Sequence of chain 1.A:
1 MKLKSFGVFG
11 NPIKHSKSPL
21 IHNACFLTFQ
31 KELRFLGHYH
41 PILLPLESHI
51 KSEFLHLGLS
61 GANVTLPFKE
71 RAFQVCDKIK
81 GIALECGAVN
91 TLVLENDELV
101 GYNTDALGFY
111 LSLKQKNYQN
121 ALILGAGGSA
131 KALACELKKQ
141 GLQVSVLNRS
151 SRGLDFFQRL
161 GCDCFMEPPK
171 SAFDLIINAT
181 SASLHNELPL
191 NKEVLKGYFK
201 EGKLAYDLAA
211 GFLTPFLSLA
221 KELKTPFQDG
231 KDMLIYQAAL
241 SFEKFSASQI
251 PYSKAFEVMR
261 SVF

Binding-site contacts:
Ligand atom O12 contacts residue LYS69 of chain 1.A at 3.0 Å (salt-bridge).
Ligand atom C10 contacts residue LEU234 of chain 1.A at 3.8 Å (hydrophobic).
Ligand atom O12 contacts residue ASP105 of chain 1.A at 2.8 Å (salt-bridge).
Ligand atom O3 contacts residue SER16 of chain 1.A at 3.6 Å.
Ligand atom C5 contacts residue GLN237 of chain 1.A at 3.7 Å.
Ligand atom O11 contacts residue LYS69 of chain 1.A at 2.4 Å (salt-bridge).
Ligand atom O3 contacts residue LEU234 of chain 1.A at 3.9 Å.
Ligand atom C6 contacts residue GLN237 of chain 1.A at 3.9 Å.
Ligand atom O2 contacts residue SER16 of chain 1.A at 2.5 Å (h-bond).
Ligand atom O12 contacts residue VAL64 of chain 1.A at 3.8 Å.
Ligand atom O2 contacts residue SER18 of chain 1.A at 2.6 Å (h-bond).
Ligand atom O7 contacts residue VAL64 of chain 1.A at 3.8 Å.
Ligand atom C9 contacts residue LYS69 of chain 1.A at 3.5 Å.
Ligand atom C8 contacts residue ASN90 of chain 1.A at 3.8 Å.
Ligand atom O3 contacts residue THR65 of chain 1.A at 4.3 Å.
Ligand atom C5 contacts residue SER18 of chain 1.A at 3.6 Å.
Ligand atom O12 contacts residue ASN90 of chain 1.A at 2.9 Å (h-bond).
Ligand atom C8 contacts residue ASP105 of chain 1.A at 3.6 Å.
Ligand atom O7 contacts residue ASN63 of chain 1.A at 3.2 Å (h-bond).
Ligand atom O12 contacts residue GLN237 of chain 1.A at 3.9 Å.
Ligand atom C10 contacts residue THR65 of chain 1.A at 3.5 Å.
Ligand atom C4 contacts residue THR65 of chain 1.A at 4.0 Å.
Ligand atom O7 contacts residue GLN237 of chain 1.A at 3.2 Å (h-bond).
Ligand atom C1 contacts residue LEU234 of chain 1.A at 4.0 Å (hydrophobic).
Ligand atom C8 contacts residue GLN237 of chain 1.A at 3.6 Å.
Ligand atom O7 contacts residue ASN90 of chain 1.A at 3.4 Å (h-bond).
Ligand atom C6 contacts residue ASN63 of chain 1.A at 4.2 Å.
Ligand atom C5 contacts residue ASN63 of chain 1.A at 4.4 Å.
Ligand atom O11 contacts residue THR65 of chain 1.A at 3.2 Å (h-bond).
Ligand atom C1 contacts residue SER16 of chain 1.A at 3.4 Å.
Ligand atom C9 contacts residue THR65 of chain 1.A at 4.0 Å.
Ligand atom C4 contacts residue SER18 of chain 1.A at 4.0 Å.
Ligand atom C6 contacts residue VAL64 of chain 1.A at 3.7 Å (hydrophobic).
Ligand atom C8 contacts residue VAL64 of chain 1.A at 4.3 Å (hydrophobic).
Ligand atom C1 contacts residue SER18 of chain 1.A at 3.5 Å.
Ligand atom C8 contacts residue LYS69 of chain 1.A at 3.9 Å.
Ligand atom O2 contacts residue VAL8 of chain 1.A at 3.9 Å.
Ligand atom C9 contacts residue ASP105 of chain 1.A at 4.2 Å.
Ligand atom C6 contacts residue ASN90 of chain 1.A at 4.2 Å.
Ligand atom C4 contacts residue LEU234 of chain 1.A at 3.9 Å (hydrophobic).

This protein binds this small molecule.
Small molecule (SMILES): O=C(O)C1=C[C@@H](O)[C@@H](O)[C@H](O)C1